Binding-site contacts:
Ligand atom C7 contacts residue ASN139 of chain 1.C at 4.5 Å.
Ligand atom N2 contacts residue ASN139 of chain 1.C at 3.8 Å.
Ligand atom C6 contacts residue LYS128 of chain 1.C at 4.0 Å.
Ligand atom C5 contacts residue LYS128 of chain 1.C at 4.5 Å.
Ligand atom C8 contacts residue ASN139 of chain 1.C at 4.0 Å.
Ligand atom O5 contacts residue ASN96 of chain 1.C at 3.7 Å.
Ligand atom O6 contacts residue ILE101 of chain 1.C at 4.1 Å.
Ligand atom O3 contacts residue GLN138 of chain 1.C at 4.2 Å.
Ligand atom O6 contacts residue LYS128 of chain 1.C at 3.2 Å (salt-bridge).
Ligand atom O6 contacts residue ASN96 of chain 1.C at 4.5 Å.
Ligand atom C6 contacts residue ILE101 of chain 1.C at 4.4 Å (hydrophobic).
Ligand atom C1 contacts residue ASN96 of chain 1.C at 3.6 Å.

The protein below binds the small molecule below.
Small molecule (SMILES): CC(=O)N[C@@H]1[C@@H](O)[C@H](O)[C@@H](CO)O[C@H]1O

Sequence of chain 1.C:
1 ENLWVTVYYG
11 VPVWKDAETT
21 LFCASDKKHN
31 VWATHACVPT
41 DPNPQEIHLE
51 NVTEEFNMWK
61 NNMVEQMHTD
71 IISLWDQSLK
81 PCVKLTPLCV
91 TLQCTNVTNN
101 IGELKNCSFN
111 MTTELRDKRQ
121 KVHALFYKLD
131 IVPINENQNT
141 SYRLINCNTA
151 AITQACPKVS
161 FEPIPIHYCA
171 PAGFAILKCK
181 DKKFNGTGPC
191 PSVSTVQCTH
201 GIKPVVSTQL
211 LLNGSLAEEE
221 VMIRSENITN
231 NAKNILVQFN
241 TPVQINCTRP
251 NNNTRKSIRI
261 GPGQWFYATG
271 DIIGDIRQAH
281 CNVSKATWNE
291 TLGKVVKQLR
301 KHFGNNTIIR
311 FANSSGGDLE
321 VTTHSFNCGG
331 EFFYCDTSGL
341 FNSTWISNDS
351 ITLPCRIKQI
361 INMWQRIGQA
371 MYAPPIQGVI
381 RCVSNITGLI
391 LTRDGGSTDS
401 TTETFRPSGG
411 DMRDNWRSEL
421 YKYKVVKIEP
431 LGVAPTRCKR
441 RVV